This small molecule binds to this protein.
Small molecule (SMILES): O=C(N[C@@H](C(=O)NO)c1ccc(-c2cc(F)c(F)c(F)c2)cc1)C1C2CC3CC(C2)CC1C3

Sequence of chain 1.A:
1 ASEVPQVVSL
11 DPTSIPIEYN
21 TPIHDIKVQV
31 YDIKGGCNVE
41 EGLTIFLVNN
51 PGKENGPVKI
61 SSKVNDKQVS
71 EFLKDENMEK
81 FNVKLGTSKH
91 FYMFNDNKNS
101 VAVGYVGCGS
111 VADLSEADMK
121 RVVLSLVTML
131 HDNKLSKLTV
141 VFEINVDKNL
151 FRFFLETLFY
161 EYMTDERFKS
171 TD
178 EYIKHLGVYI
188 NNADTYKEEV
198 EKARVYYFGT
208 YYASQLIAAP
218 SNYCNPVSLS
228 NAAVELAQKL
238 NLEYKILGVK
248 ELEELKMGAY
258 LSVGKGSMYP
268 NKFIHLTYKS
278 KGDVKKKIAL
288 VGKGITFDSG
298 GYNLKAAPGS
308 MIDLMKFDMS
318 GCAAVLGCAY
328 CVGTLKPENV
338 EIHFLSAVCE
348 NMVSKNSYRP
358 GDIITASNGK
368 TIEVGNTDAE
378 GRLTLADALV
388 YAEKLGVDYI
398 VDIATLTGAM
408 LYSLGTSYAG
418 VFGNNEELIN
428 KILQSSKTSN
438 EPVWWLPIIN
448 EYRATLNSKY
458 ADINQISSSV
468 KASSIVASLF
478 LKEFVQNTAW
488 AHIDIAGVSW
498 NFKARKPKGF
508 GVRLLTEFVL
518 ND

Binding-site contacts:
Ligand atom FAO contacts residue GLY306 of chain 1.A at 3.3 Å.
Ligand atom C contacts residue ZN1 of chain 1.O at 2.8 Å.
Ligand atom CAL contacts residue ALA493 of chain 1.A at 3.6 Å (hydrophobic).
Ligand atom NAS contacts residue LYS290 of chain 1.A at 3.2 Å (salt-bridge).
Ligand atom CBG contacts residue SER470 of chain 1.A at 3.3 Å.
Ligand atom NAS contacts residue ZN1 of chain 1.O at 3.1 Å.
Ligand atom CAC contacts residue GLY405 of chain 1.A at 3.4 Å.
Ligand atom O contacts residue ZN1 of chain 1.O at 2.0 Å.
Ligand atom OAT contacts residue ZN1 of chain 1.O at 2.5 Å.
Ligand atom OAT contacts residue LYS290 of chain 1.A at 2.5 Å (salt-bridge).
Ligand atom FAM contacts residue PHE499 of chain 1.A at 3.6 Å.
Ligand atom CBF contacts residue ASN373 of chain 1.A at 3.4 Å.
Ligand atom OAT contacts residue ASP295 of chain 1.A at 3.3 Å (salt-bridge).
Ligand atom OAT contacts residue CO31 of chain 1.N at 2.7 Å (h-bond).
Ligand atom FAO contacts residue MET308 of chain 1.A at 3.1 Å.
Ligand atom O contacts residue LYS302 of chain 1.A at 3.2 Å (salt-bridge).
Ligand atom FAN contacts residue PHE499 of chain 1.A at 3.3 Å.
Ligand atom CA contacts residue LEU403 of chain 1.A at 3.3 Å (hydrophobic).
Ligand atom CAF contacts residue GLY405 of chain 1.A at 3.6 Å.
Ligand atom FAN contacts residue MET308 of chain 1.A at 3.7 Å.
Ligand atom NAS contacts residue LEU403 of chain 1.A at 3.1 Å (h-bond).
Ligand atom C contacts residue ASP375 of chain 1.A at 3.5 Å.
Ligand atom O contacts residue ASP295 of chain 1.A at 3.2 Å (salt-bridge).
Ligand atom FAM contacts residue ALA493 of chain 1.A at 3.0 Å.
Ligand atom CAJ contacts residue LEU408 of chain 1.A at 3.6 Å (hydrophobic).
Ligand atom OAT contacts residue ASP375 of chain 1.A at 3.8 Å.
Ligand atom OAX contacts residue THR404 of chain 1.A at 3.4 Å.
Ligand atom NAS contacts residue CO31 of chain 1.N at 2.9 Å (h-bond).
Ligand atom OAX contacts residue GLY405 of chain 1.A at 3.0 Å (h-bond).
Ligand atom OAT contacts residue GLU377 of chain 1.A at 2.8 Å (salt-bridge).
Ligand atom CAB contacts residue GLY405 of chain 1.A at 3.6 Å.
Ligand atom O contacts residue ASP375 of chain 1.A at 2.8 Å (salt-bridge).
Ligand atom C contacts residue LEU403 of chain 1.A at 3.7 Å (hydrophobic).
Ligand atom CBA contacts residue ALA376 of chain 1.A at 3.6 Å (hydrophobic).
Ligand atom CAK contacts residue ALA493 of chain 1.A at 3.8 Å (hydrophobic).
Ligand atom CAD contacts residue GLY405 of chain 1.A at 3.5 Å.
Ligand atom FAM contacts residue LEU408 of chain 1.A at 3.6 Å.
Ligand atom OAT contacts residue ASP315 of chain 1.A at 3.4 Å (salt-bridge).
Ligand atom CAK contacts residue LEU408 of chain 1.A at 3.5 Å (hydrophobic).
Ligand atom CAA contacts residue GLY405 of chain 1.A at 3.6 Å.